Binding-site contacts:
Ligand atom C contacts residue ILE825 of chain 2.A at 4.4 Å (hydrophobic).
Ligand atom OXT contacts residue ASN881 of chain 2.A at 2.8 Å (h-bond).
Ligand atom C contacts residue ASN881 of chain 2.A at 3.8 Å.
Ligand atom O contacts residue ILE825 of chain 2.A at 3.9 Å.
Ligand atom CG contacts residue ASN881 of chain 2.A at 3.7 Å.
Ligand atom OD1 contacts residue ILE825 of chain 2.A at 4.0 Å.
Ligand atom OD2 contacts residue ARG880 of chain 2.A at 3.7 Å.
Ligand atom O contacts residue PRO591 of chain 2.A at 3.9 Å.
Ligand atom CB contacts residue ILE825 of chain 2.A at 3.9 Å (hydrophobic).
Ligand atom OD1 contacts residue ILE829 of chain 2.A at 4.4 Å.
Ligand atom N contacts residue ARG587 of chain 2.A at 3.2 Å (salt-bridge).
Ligand atom C contacts residue ARG587 of chain 2.A at 3.5 Å.
Ligand atom OXT contacts residue MET769 of chain 2.A at 4.0 Å.
Ligand atom C contacts residue MET769 of chain 2.A at 3.9 Å (hydrophobic).
Ligand atom OD1 contacts residue ARG880 of chain 2.A at 4.1 Å.
Ligand atom O contacts residue MET769 of chain 2.A at 3.6 Å.
Ligand atom N contacts residue ASN881 of chain 2.A at 2.9 Å (h-bond).
Ligand atom OD1 contacts residue ARG832 of chain 2.A at 2.7 Å (salt-bridge).
Ligand atom OD2 contacts residue ASN881 of chain 2.A at 3.6 Å.
Ligand atom CG contacts residue ARG880 of chain 2.A at 4.3 Å.
Ligand atom OD2 contacts residue MET879 of chain 2.A at 3.8 Å.
Ligand atom N contacts residue MET616 of chain 2.A at 4.5 Å.
Ligand atom OXT contacts residue ARG587 of chain 2.A at 3.1 Å (salt-bridge).
Ligand atom CG contacts residue ARG832 of chain 2.A at 3.3 Å.
Ligand atom CA contacts residue ASN881 of chain 2.A at 3.6 Å.
Ligand atom O contacts residue ARG587 of chain 2.A at 2.5 Å (salt-bridge).
Ligand atom OD2 contacts residue LYS773 of chain 2.A at 2.6 Å (salt-bridge).
Ligand atom CG contacts residue ILE829 of chain 2.A at 4.2 Å (hydrophobic).
Ligand atom CB contacts residue LYS773 of chain 2.A at 3.5 Å.
Ligand atom CG contacts residue ILE825 of chain 2.A at 4.4 Å (hydrophobic).
Ligand atom OD2 contacts residue ILE829 of chain 2.A at 4.4 Å.
Ligand atom CB contacts residue MET769 of chain 2.A at 3.9 Å (hydrophobic).
Ligand atom CA contacts residue ARG587 of chain 2.A at 4.2 Å.
Ligand atom OD2 contacts residue ARG832 of chain 2.A at 3.0 Å (salt-bridge).
Ligand atom CB contacts residue ASN881 of chain 2.A at 3.5 Å.
Ligand atom CA contacts residue ILE825 of chain 2.A at 3.9 Å (hydrophobic).
Ligand atom CG contacts residue LYS773 of chain 2.A at 3.4 Å.
Ligand atom CB contacts residue ILE829 of chain 2.A at 4.2 Å (hydrophobic).

Sequence of chain 2.A:
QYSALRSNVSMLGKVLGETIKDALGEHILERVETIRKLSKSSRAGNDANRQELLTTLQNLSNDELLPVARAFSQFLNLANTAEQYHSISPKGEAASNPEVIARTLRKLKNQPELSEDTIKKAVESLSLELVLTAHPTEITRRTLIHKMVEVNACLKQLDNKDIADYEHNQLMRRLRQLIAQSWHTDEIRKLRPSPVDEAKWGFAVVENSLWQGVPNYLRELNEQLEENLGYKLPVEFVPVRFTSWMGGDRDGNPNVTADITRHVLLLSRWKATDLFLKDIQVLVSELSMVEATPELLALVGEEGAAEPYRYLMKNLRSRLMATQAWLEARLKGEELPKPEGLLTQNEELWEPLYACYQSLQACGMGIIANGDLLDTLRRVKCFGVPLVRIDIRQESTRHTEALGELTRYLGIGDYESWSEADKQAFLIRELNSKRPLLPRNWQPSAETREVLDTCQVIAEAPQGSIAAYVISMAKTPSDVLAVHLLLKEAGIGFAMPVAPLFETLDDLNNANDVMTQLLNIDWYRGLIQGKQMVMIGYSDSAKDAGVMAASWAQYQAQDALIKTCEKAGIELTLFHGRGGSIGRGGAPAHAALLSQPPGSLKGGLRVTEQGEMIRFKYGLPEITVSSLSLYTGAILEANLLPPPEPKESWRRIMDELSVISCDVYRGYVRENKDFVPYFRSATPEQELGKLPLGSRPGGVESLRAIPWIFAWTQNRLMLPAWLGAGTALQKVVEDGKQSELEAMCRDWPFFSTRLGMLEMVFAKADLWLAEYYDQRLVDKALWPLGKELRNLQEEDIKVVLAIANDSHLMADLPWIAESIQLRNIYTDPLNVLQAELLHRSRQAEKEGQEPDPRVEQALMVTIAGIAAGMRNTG

A protein and the small-molecule ligand that binds it are described below.
Small molecule (SMILES): N[C@@H](CC(=O)O)C(=O)O